Binding-site contacts:
Ligand atom N19 contacts residue HIS95 of chain 1.A at 3.4 Å (h-bond).
Ligand atom O20 contacts residue ZN1 of chain 1.B at 3.9 Å.
Ligand atom O20 contacts residue TRP207 of chain 1.A at 3.8 Å.
Ligand atom C06 contacts residue THR198 of chain 1.A at 3.3 Å.
Ligand atom C17 contacts residue HIS93 of chain 1.A at 3.7 Å.
Ligand atom O21 contacts residue VAL141 of chain 1.A at 3.6 Å.
Ligand atom N19 contacts residue HIS93 of chain 1.A at 2.7 Å (h-bond).
Ligand atom S18 contacts residue ZN1 of chain 1.B at 3.1 Å.
Ligand atom O05 contacts residue VAL120 of chain 1.A at 3.9 Å.
Ligand atom C10 contacts residue PRO200 of chain 1.A at 4.1 Å (hydrophobic).
Ligand atom O20 contacts residue THR197 of chain 1.A at 2.7 Å (h-bond).
Ligand atom O04 contacts residue GLN91 of chain 1.A at 2.8 Å (h-bond).
Ligand atom O21 contacts residue HIS93 of chain 1.A at 3.8 Å.
Ligand atom N19 contacts residue THR197 of chain 1.A at 3.3 Å (h-bond).
Ligand atom N19 contacts residue HIS118 of chain 1.A at 3.0 Å (h-bond).
Ligand atom S18 contacts residue THR197 of chain 1.A at 3.9 Å.
Ligand atom C09 contacts residue PHE129 of chain 1.A at 3.9 Å (hydrophobic).
Ligand atom O21 contacts residue HIS118 of chain 1.A at 3.7 Å.
Ligand atom C17 contacts residue LEU196 of chain 1.A at 4.0 Å (hydrophobic).
Ligand atom S18 contacts residue HIS93 of chain 1.A at 3.6 Å.
Ligand atom S16 contacts residue LEU196 of chain 1.A at 3.8 Å.
Ligand atom C08 contacts residue LEU196 of chain 1.A at 3.9 Å (hydrophobic).
Ligand atom O21 contacts residue VAL120 of chain 1.A at 4.1 Å.
Ligand atom S18 contacts residue HIS118 of chain 1.A at 3.9 Å.
Ligand atom O04 contacts residue VAL120 of chain 1.A at 4.0 Å.
Ligand atom O05 contacts residue LEU196 of chain 1.A at 3.8 Å.
Ligand atom C14 contacts residue THR198 of chain 1.A at 3.6 Å.
Ligand atom N07 contacts residue THR198 of chain 1.A at 2.8 Å (h-bond).
Ligand atom S16 contacts residue HIS93 of chain 1.A at 3.9 Å.
Ligand atom C17 contacts residue ZN1 of chain 1.B at 4.0 Å.
Ligand atom S03 contacts residue PHE129 of chain 1.A at 4.1 Å.
Ligand atom O20 contacts residue LEU196 of chain 1.A at 3.2 Å.
Ligand atom S16 contacts residue VAL120 of chain 1.A at 3.7 Å.
Ligand atom C15 contacts residue LEU196 of chain 1.A at 4.0 Å (hydrophobic).
Ligand atom O05 contacts residue PHE129 of chain 1.A at 3.0 Å.
Ligand atom O05 contacts residue LEU139 of chain 1.A at 3.9 Å.
Ligand atom O21 contacts residue TRP207 of chain 1.A at 3.7 Å.
Ligand atom N19 contacts residue ZN1 of chain 1.B at 1.8 Å.
Ligand atom O21 contacts residue ZN1 of chain 1.B at 3.5 Å.
Ligand atom C13 contacts residue THR198 of chain 1.A at 3.2 Å.

Sequence of chain 1.A:
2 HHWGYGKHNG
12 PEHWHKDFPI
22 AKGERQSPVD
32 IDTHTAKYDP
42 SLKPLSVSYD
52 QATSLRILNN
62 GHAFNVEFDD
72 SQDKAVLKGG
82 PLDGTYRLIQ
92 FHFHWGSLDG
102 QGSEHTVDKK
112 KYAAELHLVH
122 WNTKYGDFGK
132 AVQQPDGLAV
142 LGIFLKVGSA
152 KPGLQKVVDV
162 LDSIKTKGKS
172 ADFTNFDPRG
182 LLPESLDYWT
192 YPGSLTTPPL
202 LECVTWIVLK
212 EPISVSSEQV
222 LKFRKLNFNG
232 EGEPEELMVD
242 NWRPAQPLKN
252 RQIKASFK

A protein and the small-molecule ligand that binds it are described below.
Small molecule (SMILES): COCCCN1C=C(N)c2cc(S(N)(=O)=O)sc2S1(=O)=O